Binding-site contacts:
Ligand atom O5 contacts residue ASN1071 of chain 1.B at 2.4 Å (h-bond).
Ligand atom O6 contacts residue ALA703 of chain 1.B at 3.8 Å.
Ligand atom C8 contacts residue GLU1069 of chain 1.B at 3.8 Å.
Ligand atom O7 contacts residue SER701 of chain 1.B at 3.7 Å.
Ligand atom C3 contacts residue ASN1071 of chain 1.B at 3.8 Å.
Ligand atom C2 contacts residue ASN1071 of chain 1.B at 2.5 Å.
Ligand atom C5 contacts residue ASN1071 of chain 1.B at 3.7 Å.
Ligand atom O4 contacts residue ALA703 of chain 1.B at 3.8 Å.
Ligand atom C1 contacts residue ASN1071 of chain 1.B at 1.4 Å.
Ligand atom N2 contacts residue GLN892 of chain 1.C at 4.3 Å.
Ligand atom C4 contacts residue ALA703 of chain 1.B at 4.3 Å (hydrophobic).
Ligand atom O7 contacts residue ASN1071 of chain 1.B at 3.2 Å (h-bond).
Ligand atom C4 contacts residue ASN1071 of chain 1.B at 4.2 Å.
Ligand atom C6 contacts residue ALA703 of chain 1.B at 4.3 Å (hydrophobic).
Ligand atom N2 contacts residue ASN1071 of chain 1.B at 2.9 Å (h-bond).
Ligand atom C8 contacts residue LYS1070 of chain 1.B at 3.9 Å.
Ligand atom C5 contacts residue ALA703 of chain 1.B at 3.8 Å (hydrophobic).
Ligand atom C7 contacts residue ALA703 of chain 1.B at 4.4 Å (hydrophobic).
Ligand atom C8 contacts residue ASN1071 of chain 1.B at 4.0 Å.
Ligand atom C1 contacts residue GLN892 of chain 1.C at 4.0 Å.
Ligand atom C7 contacts residue ASN1071 of chain 1.B at 3.3 Å.

A small-molecule ligand and the protein it binds are described below.
Small molecule (SMILES): CC(=O)N[C@H]1[C@H](O[C@H]2[C@H](O)[C@@H](NC(C)=O)CO[C@@H]2CO)O[C@H](CO)[C@@H](O)[C@@H]1O

Sequence of chain 1.C:
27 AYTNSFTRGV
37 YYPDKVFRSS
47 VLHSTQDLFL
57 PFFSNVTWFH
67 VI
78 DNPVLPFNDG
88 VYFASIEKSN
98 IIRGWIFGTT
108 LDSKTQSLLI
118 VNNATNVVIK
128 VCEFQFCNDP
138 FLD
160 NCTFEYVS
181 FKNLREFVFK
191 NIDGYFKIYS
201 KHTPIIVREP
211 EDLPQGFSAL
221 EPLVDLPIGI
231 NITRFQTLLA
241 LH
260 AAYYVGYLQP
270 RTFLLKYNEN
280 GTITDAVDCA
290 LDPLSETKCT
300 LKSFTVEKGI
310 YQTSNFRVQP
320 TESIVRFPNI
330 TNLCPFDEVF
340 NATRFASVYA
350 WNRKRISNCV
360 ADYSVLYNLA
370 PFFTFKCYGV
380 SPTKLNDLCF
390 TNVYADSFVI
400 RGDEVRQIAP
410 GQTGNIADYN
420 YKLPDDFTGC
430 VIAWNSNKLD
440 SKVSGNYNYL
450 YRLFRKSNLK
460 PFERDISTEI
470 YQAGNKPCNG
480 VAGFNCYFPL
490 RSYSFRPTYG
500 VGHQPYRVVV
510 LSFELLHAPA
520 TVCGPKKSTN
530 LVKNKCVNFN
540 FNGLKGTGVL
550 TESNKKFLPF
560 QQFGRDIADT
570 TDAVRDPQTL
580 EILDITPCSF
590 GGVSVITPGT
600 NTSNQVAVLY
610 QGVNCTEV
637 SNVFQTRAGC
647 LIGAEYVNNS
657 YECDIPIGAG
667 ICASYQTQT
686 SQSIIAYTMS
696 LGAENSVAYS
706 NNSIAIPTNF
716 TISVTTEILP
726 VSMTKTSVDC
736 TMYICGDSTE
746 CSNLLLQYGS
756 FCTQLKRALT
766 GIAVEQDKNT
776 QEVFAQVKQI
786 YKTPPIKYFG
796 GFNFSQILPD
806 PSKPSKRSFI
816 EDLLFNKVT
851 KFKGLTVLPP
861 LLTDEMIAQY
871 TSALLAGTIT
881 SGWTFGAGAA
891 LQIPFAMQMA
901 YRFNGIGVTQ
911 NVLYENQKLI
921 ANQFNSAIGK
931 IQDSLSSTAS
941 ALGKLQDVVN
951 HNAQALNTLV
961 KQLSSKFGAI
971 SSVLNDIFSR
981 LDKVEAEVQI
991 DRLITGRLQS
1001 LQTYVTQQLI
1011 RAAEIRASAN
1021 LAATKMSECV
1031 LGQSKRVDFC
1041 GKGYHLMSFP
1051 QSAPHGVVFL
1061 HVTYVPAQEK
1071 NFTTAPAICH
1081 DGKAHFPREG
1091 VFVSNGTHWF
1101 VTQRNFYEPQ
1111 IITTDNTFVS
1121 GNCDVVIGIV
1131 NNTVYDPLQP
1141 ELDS

Sequence of chain 1.B:
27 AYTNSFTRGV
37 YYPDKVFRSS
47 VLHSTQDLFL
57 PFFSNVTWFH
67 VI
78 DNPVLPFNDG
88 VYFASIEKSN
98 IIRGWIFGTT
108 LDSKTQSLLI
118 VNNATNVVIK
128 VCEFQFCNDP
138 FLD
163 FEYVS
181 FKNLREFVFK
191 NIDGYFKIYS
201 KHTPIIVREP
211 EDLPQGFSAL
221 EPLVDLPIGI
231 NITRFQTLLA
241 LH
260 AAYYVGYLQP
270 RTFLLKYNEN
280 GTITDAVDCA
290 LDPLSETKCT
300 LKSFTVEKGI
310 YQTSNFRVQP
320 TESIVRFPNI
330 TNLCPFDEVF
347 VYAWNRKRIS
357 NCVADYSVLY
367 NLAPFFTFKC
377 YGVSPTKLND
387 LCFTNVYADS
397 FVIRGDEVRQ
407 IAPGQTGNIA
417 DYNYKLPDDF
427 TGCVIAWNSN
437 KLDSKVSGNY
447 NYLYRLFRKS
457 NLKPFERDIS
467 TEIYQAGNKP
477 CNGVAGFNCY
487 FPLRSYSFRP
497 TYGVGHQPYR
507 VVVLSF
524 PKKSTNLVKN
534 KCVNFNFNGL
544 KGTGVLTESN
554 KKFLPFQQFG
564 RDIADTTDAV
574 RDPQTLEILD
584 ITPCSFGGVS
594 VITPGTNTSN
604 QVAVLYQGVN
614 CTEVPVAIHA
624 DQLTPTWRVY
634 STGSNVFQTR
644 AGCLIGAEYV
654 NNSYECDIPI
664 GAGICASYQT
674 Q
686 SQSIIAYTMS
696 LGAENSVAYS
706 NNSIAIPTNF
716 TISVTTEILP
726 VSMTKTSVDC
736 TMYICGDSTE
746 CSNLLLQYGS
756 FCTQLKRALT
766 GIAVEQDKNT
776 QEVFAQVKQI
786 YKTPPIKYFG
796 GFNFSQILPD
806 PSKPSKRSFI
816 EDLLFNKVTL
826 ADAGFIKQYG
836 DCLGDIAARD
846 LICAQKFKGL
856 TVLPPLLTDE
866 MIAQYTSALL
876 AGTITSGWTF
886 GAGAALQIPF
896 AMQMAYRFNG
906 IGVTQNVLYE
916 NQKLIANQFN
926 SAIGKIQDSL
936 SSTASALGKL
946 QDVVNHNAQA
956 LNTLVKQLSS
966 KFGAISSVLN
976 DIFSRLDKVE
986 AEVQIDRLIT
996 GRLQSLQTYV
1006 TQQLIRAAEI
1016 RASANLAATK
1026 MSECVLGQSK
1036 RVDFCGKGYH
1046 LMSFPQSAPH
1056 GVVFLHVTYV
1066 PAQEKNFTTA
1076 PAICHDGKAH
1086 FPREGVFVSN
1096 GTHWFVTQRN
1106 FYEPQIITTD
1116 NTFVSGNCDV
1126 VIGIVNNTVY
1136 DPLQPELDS